Binding-site contacts:
Ligand atom CAQ contacts residue PHE65 of chain 1.A at 3.6 Å (hydrophobic).
Ligand atom CAK contacts residue VAL74 of chain 1.A at 3.6 Å (hydrophobic).
Ligand atom CB contacts residue TRP78 of chain 1.A at 3.7 Å (hydrophobic).
Ligand atom CBK contacts residue TYR45 of chain 1.A at 3.6 Å (hydrophobic).
Ligand atom CAT contacts residue TYR45 of chain 1.A at 3.5 Å (hydrophobic).
Ligand atom CBH contacts residue TYR45 of chain 1.A at 3.8 Å (hydrophobic).
Ligand atom CAJ contacts residue VAL74 of chain 1.A at 3.8 Å (hydrophobic).
Ligand atom CAO contacts residue ASP56 of chain 1.A at 3.5 Å.
Ligand atom CAN contacts residue TYR101 of chain 1.A at 3.2 Å (hydrophobic).
Ligand atom OAG contacts residue PHE65 of chain 1.A at 3.6 Å.
Ligand atom CAP contacts residue ASP56 of chain 1.A at 3.6 Å.
Ligand atom O contacts residue TYR101 of chain 1.A at 3.5 Å (h-bond).
Ligand atom NBL contacts residue TYR101 of chain 1.A at 3.4 Å (h-bond).
Ligand atom OAF contacts residue TYR45 of chain 1.A at 3.8 Å.
Ligand atom CBE contacts residue VAL74 of chain 1.A at 3.8 Å (hydrophobic).
Ligand atom CLA contacts residue SER106 of chain 1.A at 3.2 Å.
Ligand atom CAM contacts residue TYR101 of chain 1.A at 3.5 Å (hydrophobic).
Ligand atom CLB contacts residue PHE55 of chain 1.A at 3.7 Å.
Ligand atom C contacts residue TYR101 of chain 1.A at 3.2 Å (hydrophobic).
Ligand atom CAV contacts residue GLN73 of chain 1.A at 3.6 Å.
Ligand atom CA contacts residue TYR101 of chain 1.A at 3.4 Å (hydrophobic).
Ligand atom CAM contacts residue ILE75 of chain 1.A at 3.6 Å (hydrophobic).
Ligand atom CLA contacts residue TYR101 of chain 1.A at 3.8 Å.
Ligand atom CAA contacts residue GLY72 of chain 1.A at 3.3 Å.
Ligand atom OAD contacts residue TYR101 of chain 1.A at 3.6 Å.
Ligand atom OAE contacts residue TYR45 of chain 1.A at 3.6 Å.
Ligand atom CAK contacts residue GLY72 of chain 1.A at 3.7 Å.
Ligand atom O contacts residue VAL74 of chain 1.A at 3.2 Å.
Ligand atom CLB contacts residue ASP56 of chain 1.A at 3.6 Å.
Ligand atom O contacts residue ILE75 of chain 1.A at 2.9 Å (h-bond).
Ligand atom CAJ contacts residue GLN73 of chain 1.A at 3.6 Å.
Ligand atom CAB contacts residue TYR101 of chain 1.A at 3.6 Å (hydrophobic).
Ligand atom OAE contacts residue PHE118 of chain 1.A at 3.5 Å.
Ligand atom OAD contacts residue PHE118 of chain 1.A at 3.4 Å.
Ligand atom OAF contacts residue ASP56 of chain 1.A at 2.8 Å (salt-bridge).
Ligand atom OAZ contacts residue TYR101 of chain 1.A at 2.8 Å (h-bond).
Ligand atom CAB contacts residue ALA100 of chain 1.A at 3.3 Å (hydrophobic).
Ligand atom CBD contacts residue TYR101 of chain 1.A at 3.6 Å (hydrophobic).
Ligand atom CAR contacts residue TYR101 of chain 1.A at 3.6 Å (hydrophobic).
Ligand atom OAE contacts residue PHE55 of chain 1.A at 3.4 Å.

This protein binds this small molecule.
Small molecule (SMILES): COc1ccc(OCCN2C[C@H]([C@H](O)CO)[C@H]3CCC[C@@H](C2=O)N3S(=O)(=O)c2cc(Cl)cc(Cl)c2)cc1OC

Sequence of chain 1.A:
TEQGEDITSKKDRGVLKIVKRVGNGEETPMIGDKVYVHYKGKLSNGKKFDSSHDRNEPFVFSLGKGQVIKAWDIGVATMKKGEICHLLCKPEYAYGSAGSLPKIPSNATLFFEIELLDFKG